This protein binds this small molecule.
Small molecule (SMILES): CC(=O)N[C@H]1[C@H](O[C@H]2[C@H](O)[C@@H](NC(C)=O)CO[C@@H]2CO)O[C@H](CO)[C@@H](O)[C@@H]1O

Binding-site contacts:
Ligand atom C3 contacts residue ASN1095 of chain 1.C at 3.8 Å.
Ligand atom C1 contacts residue HIS1098 of chain 1.C at 4.3 Å.
Ligand atom C6 contacts residue PHE1100 of chain 1.C at 3.5 Å (hydrophobic).
Ligand atom O5 contacts residue PHE1100 of chain 1.C at 3.8 Å.
Ligand atom O5 contacts residue HIS1098 of chain 1.C at 4.2 Å.
Ligand atom C1 contacts residue PHE1100 of chain 1.C at 4.5 Å (hydrophobic).
Ligand atom C6 contacts residue HIS1098 of chain 1.C at 4.1 Å.
Ligand atom C5 contacts residue HIS1098 of chain 1.C at 3.4 Å.
Ligand atom C1 contacts residue ASN1095 of chain 1.C at 1.4 Å.
Ligand atom C3 contacts residue HIS1098 of chain 1.C at 4.1 Å.
Ligand atom C7 contacts residue ASN1095 of chain 1.C at 3.9 Å.
Ligand atom C4 contacts residue HIS1098 of chain 1.C at 4.0 Å.
Ligand atom C7 contacts residue HIS1098 of chain 1.C at 4.4 Å.
Ligand atom C4 contacts residue ASN1095 of chain 1.C at 4.2 Å.
Ligand atom O5 contacts residue ASN1095 of chain 1.C at 2.4 Å (h-bond).
Ligand atom O7 contacts residue ASN1095 of chain 1.C at 4.4 Å.
Ligand atom C3 contacts residue THR1097 of chain 1.C at 4.0 Å.
Ligand atom C2 contacts residue THR1097 of chain 1.C at 4.2 Å.
Ligand atom C5 contacts residue PHE1100 of chain 1.C at 4.0 Å (hydrophobic).
Ligand atom N2 contacts residue THR1097 of chain 1.C at 4.0 Å.
Ligand atom C1 contacts residue THR1097 of chain 1.C at 4.0 Å.
Ligand atom O4 contacts residue HIS1098 of chain 1.C at 3.6 Å.
Ligand atom N2 contacts residue ASN1095 of chain 1.C at 2.9 Å (h-bond).
Ligand atom O7 contacts residue HIS1098 of chain 1.C at 4.5 Å.
Ligand atom C5 contacts residue ASN1095 of chain 1.C at 3.7 Å.
Ligand atom C2 contacts residue ASN1095 of chain 1.C at 2.5 Å.

Sequence of chain 1.C:
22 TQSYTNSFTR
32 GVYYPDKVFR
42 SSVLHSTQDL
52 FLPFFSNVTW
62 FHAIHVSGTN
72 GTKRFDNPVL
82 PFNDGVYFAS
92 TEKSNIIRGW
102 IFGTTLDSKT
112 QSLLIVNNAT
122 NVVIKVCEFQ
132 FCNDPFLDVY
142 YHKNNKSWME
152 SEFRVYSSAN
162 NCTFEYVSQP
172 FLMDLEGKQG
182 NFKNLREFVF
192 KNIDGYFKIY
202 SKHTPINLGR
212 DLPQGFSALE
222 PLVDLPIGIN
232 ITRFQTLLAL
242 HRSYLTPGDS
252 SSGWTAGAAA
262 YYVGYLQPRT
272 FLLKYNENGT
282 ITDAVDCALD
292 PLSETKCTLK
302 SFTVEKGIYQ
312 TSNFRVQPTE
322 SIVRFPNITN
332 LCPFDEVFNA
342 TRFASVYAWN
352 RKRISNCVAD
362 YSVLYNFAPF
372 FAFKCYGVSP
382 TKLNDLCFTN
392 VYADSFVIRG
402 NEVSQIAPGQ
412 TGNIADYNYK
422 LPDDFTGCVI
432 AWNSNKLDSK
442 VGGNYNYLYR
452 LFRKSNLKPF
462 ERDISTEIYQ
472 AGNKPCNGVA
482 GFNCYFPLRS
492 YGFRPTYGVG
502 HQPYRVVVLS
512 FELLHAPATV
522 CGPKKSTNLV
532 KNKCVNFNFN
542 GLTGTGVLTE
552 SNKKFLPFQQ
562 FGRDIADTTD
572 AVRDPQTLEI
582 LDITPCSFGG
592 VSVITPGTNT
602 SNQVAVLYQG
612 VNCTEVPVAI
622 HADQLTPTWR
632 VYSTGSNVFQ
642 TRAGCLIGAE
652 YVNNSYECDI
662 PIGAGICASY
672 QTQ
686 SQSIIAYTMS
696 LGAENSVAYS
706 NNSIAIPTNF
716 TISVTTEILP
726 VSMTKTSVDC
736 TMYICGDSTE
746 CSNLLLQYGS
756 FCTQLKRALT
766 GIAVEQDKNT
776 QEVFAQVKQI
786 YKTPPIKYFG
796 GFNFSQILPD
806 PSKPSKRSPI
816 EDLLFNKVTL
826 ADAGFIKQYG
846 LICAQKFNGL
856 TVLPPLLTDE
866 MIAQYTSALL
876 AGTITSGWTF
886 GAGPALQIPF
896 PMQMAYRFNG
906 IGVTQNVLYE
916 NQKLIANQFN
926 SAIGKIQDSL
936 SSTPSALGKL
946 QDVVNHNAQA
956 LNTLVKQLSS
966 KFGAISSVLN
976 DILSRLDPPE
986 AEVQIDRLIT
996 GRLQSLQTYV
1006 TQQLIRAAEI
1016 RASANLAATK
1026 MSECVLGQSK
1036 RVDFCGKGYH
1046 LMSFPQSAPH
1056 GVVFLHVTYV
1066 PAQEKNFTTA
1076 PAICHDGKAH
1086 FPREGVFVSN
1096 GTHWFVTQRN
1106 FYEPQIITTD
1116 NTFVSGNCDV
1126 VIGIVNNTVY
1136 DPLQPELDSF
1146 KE